Binding-site contacts:
Ligand atom O contacts residue THR99 of chain 1.A at 3.2 Å.
Ligand atom ND2 contacts residue ASP92 of chain 1.A at 3.1 Å (salt-bridge).
Ligand atom N contacts residue PHE102 of chain 1.A at 3.1 Å (h-bond).
Ligand atom O contacts residue ILE41 of chain 1.A at 3.4 Å (h-bond).
Ligand atom CB contacts residue ASP94 of chain 1.A at 2.9 Å.
Ligand atom CB contacts residue THR100 of chain 1.A at 3.6 Å.
Ligand atom CD contacts residue PHE102 of chain 1.A at 3.5 Å (hydrophobic).
Ligand atom CG2 contacts residue ASP92 of chain 1.A at 3.5 Å.
Ligand atom O contacts residue GLY98 of chain 1.A at 3.4 Å (h-bond).
Ligand atom O contacts residue THR100 of chain 1.A at 2.9 Å (h-bond).
Ligand atom CA contacts residue ILE41 of chain 1.A at 3.4 Å (hydrophobic).
Ligand atom N contacts residue GLY98 of chain 1.A at 2.8 Å (h-bond).
Ligand atom O contacts residue ASP94 of chain 1.A at 3.6 Å (salt-bridge).
Ligand atom CB contacts residue ASP94 of chain 1.A at 3.3 Å.
Ligand atom CG contacts residue ASP92 of chain 1.A at 3.5 Å.
Ligand atom O contacts residue VAL43 of chain 1.A at 2.9 Å (h-bond).
Ligand atom CB contacts residue ASP40 of chain 1.A at 3.5 Å.
Ligand atom O contacts residue ASP40 of chain 1.A at 3.2 Å.
Ligand atom N contacts residue VAL43 of chain 1.A at 2.9 Å (h-bond).
Ligand atom CB contacts residue GLN38 of chain 1.A at 3.6 Å.
Ligand atom O contacts residue LYS101 of chain 1.A at 3.5 Å.
Ligand atom O contacts residue VAL43 of chain 1.A at 3.3 Å (h-bond).
Ligand atom ND2 contacts residue ILE75 of chain 1.A at 3.0 Å (h-bond).
Ligand atom CG1 contacts residue THR99 of chain 1.A at 3.6 Å.
Ligand atom CA contacts residue ASP40 of chain 1.A at 3.6 Å.
Ligand atom CB contacts residue THR96 of chain 1.A at 3.3 Å.
Ligand atom O contacts residue THR44 of chain 1.A at 3.1 Å.
Ligand atom O contacts residue THR42 of chain 1.A at 3.2 Å.
Ligand atom ND2 contacts residue THR96 of chain 1.A at 3.0 Å (h-bond).
Ligand atom N contacts residue THR100 of chain 1.A at 2.9 Å (h-bond).
Ligand atom O contacts residue PHE102 of chain 1.A at 3.0 Å (h-bond).
Ligand atom N contacts residue ASP94 of chain 1.A at 3.4 Å (salt-bridge).
Ligand atom C contacts residue THR100 of chain 1.A at 3.5 Å.
Ligand atom CA contacts residue ASP94 of chain 1.A at 3.0 Å.
Ligand atom N contacts residue ASP40 of chain 1.A at 2.8 Å (salt-bridge).
Ligand atom OD1 contacts residue ASP92 of chain 1.A at 2.6 Å (salt-bridge).
Ligand atom CA contacts residue GLY98 of chain 1.A at 3.5 Å.
Ligand atom CA contacts residue THR100 of chain 1.A at 3.2 Å.
Ligand atom N contacts residue ILE41 of chain 1.A at 3.0 Å (h-bond).
Ligand atom CG1 contacts residue PHE102 of chain 1.A at 3.5 Å (hydrophobic).

A protein and the small-molecule ligand that binds it are described below.
Small molecule (SMILES): CC[C@H](C)[C@H](NC(=O)[C@H](CCC(N)=O)NC(=O)[C@@H]1CCCN1)C(=O)N[C@H](C(=O)N[C@@H](CC(N)=O)C(=O)N[C@@H](CCCN=C(N)N)C(=O)N1CCC[C@H]1C=O)[C@@H](C)CC

Sequence of chain 1.A:
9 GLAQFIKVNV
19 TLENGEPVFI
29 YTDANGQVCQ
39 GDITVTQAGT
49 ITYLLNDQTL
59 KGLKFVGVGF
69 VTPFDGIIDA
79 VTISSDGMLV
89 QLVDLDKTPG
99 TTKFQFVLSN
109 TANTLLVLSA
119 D